Sequence of chain 3.B:
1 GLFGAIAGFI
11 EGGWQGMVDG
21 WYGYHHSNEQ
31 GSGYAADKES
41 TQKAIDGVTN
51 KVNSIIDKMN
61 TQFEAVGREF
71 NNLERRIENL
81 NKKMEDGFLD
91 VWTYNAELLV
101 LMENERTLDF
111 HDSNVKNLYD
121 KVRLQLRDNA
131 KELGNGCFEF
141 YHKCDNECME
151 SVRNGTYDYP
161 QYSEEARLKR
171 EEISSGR

Binding-site contacts:
Ligand atom O7 contacts residue TYR33 of chain 3.F at 4.0 Å.
Ligand atom O5 contacts residue GLU150 of chain 3.B at 3.9 Å.
Ligand atom O6 contacts residue SER151 of chain 3.B at 4.1 Å.
Ligand atom C2 contacts residue ASN154 of chain 3.B at 2.5 Å.
Ligand atom C3 contacts residue ASN154 of chain 3.B at 3.9 Å.
Ligand atom C6 contacts residue GLU150 of chain 3.B at 3.9 Å.
Ligand atom O6 contacts residue GLU147 of chain 3.B at 2.6 Å (salt-bridge).
Ligand atom C1 contacts residue GLU150 of chain 3.B at 4.1 Å.
Ligand atom C6 contacts residue GLU147 of chain 3.B at 3.6 Å.
Ligand atom N2 contacts residue ASN154 of chain 3.B at 3.0 Å (h-bond).
Ligand atom O5 contacts residue SER151 of chain 3.B at 4.1 Å.
Ligand atom C7 contacts residue ASN154 of chain 3.B at 3.5 Å.
Ligand atom C5 contacts residue ASN154 of chain 3.B at 3.8 Å.
Ligand atom O6 contacts residue GLU150 of chain 3.B at 4.2 Å.
Ligand atom C6 contacts residue SER151 of chain 3.B at 4.5 Å.
Ligand atom C1 contacts residue ASN154 of chain 3.B at 1.5 Å.
Ligand atom C4 contacts residue ASN154 of chain 3.B at 4.3 Å.
Ligand atom O7 contacts residue ASN154 of chain 3.B at 3.6 Å (h-bond).
Ligand atom O5 contacts residue ASN154 of chain 3.B at 2.5 Å (h-bond).
Ligand atom C1 contacts residue THR156 of chain 3.B at 4.2 Å.

Sequence of chain 3.F:
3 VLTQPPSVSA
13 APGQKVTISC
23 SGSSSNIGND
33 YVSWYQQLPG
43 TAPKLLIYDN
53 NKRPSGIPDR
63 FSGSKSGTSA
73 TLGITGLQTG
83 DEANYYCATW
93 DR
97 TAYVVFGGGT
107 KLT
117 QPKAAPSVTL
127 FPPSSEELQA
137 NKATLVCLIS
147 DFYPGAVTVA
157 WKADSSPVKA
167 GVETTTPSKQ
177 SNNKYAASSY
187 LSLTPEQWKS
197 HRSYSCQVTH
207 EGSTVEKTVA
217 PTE

The protein below binds the small molecule below.
Small molecule (SMILES): CC(=O)N[C@@H]1[C@@H](O)[C@H](O)[C@@H](CO)O[C@H]1O